Binding-site contacts:
Ligand atom O1B contacts residue PHE338 of chain 1.D at 3.6 Å.
Ligand atom O4' contacts residue LYS220 of chain 1.D at 2.7 Å (salt-bridge).
Ligand atom C3D contacts residue PHE338 of chain 1.D at 3.4 Å (hydrophobic).
Ligand atom O3B contacts residue ALA164 of chain 1.D at 3.6 Å.
Ligand atom O4' contacts residue LEU163 of chain 1.D at 3.2 Å (h-bond).
Ligand atom O4' contacts residue PHE162 of chain 1.D at 3.4 Å.
Ligand atom O2A contacts residue PHE265 of chain 1.D at 3.4 Å.
Ligand atom O4' contacts residue GLU161 of chain 1.D at 2.9 Å (salt-bridge).
Ligand atom O4D contacts residue PHE272 of chain 1.D at 3.5 Å.
Ligand atom C4 contacts residue LYS267 of chain 1.D at 3.6 Å.
Ligand atom O3D contacts residue PHE338 of chain 1.D at 2.8 Å (h-bond).
Ligand atom O3' contacts residue ARG260 of chain 1.C at 3.3 Å (salt-bridge).
Ligand atom O3D contacts residue GLY273 of chain 1.D at 3.1 Å (h-bond).
Ligand atom C5D contacts residue PHE338 of chain 1.D at 3.6 Å (hydrophobic).
Ligand atom N3 contacts residue LYS267 of chain 1.D at 3.0 Å (salt-bridge).
Ligand atom C1' contacts residue PHE277 of chain 1.D at 3.6 Å (hydrophobic).
Ligand atom O2' contacts residue ARG260 of chain 1.C at 2.8 Å (salt-bridge).
Ligand atom C5' contacts residue CYS276 of chain 1.D at 3.6 Å (hydrophobic).
Ligand atom O3A contacts residue LYS339 of chain 1.D at 3.6 Å.
Ligand atom O4 contacts residue PHE265 of chain 1.D at 3.5 Å.
Ligand atom C4' contacts residue LYS220 of chain 1.D at 3.3 Å.
Ligand atom C3' contacts residue PHE162 of chain 1.D at 3.2 Å (hydrophobic).
Ligand atom C5' contacts residue THR131 of chain 1.D at 3.3 Å.
Ligand atom O2B contacts residue GLU165 of chain 1.D at 3.3 Å (salt-bridge).
Ligand atom C4D contacts residue GLY273 of chain 1.D at 3.5 Å.
Ligand atom O2D contacts residue ARG442 of chain 1.D at 2.9 Å (salt-bridge).
Ligand atom O3' contacts residue PHE162 of chain 1.D at 3.0 Å (h-bond).
Ligand atom O1A contacts residue ALA164 of chain 1.D at 3.6 Å.
Ligand atom O2 contacts residue SER269 of chain 1.D at 2.6 Å (h-bond).
Ligand atom O4 contacts residue LYS267 of chain 1.D at 3.1 Å (salt-bridge).
Ligand atom C3' contacts residue LEU163 of chain 1.D at 3.5 Å (hydrophobic).
Ligand atom C5' contacts residue LEU163 of chain 1.D at 3.5 Å (hydrophobic).
Ligand atom O1A contacts residue LYS339 of chain 1.D at 3.1 Å (salt-bridge).
Ligand atom C4' contacts residue LEU163 of chain 1.D at 3.6 Å (hydrophobic).
Ligand atom O4' contacts residue THR131 of chain 1.D at 3.1 Å (h-bond).
Ligand atom O2A contacts residue PHE277 of chain 1.D at 3.4 Å.
Ligand atom O2D contacts residue LYS339 of chain 1.D at 3.6 Å.
Ligand atom O2 contacts residue ARG442 of chain 1.D at 3.5 Å (salt-bridge).
Ligand atom O5' contacts residue CYS276 of chain 1.D at 3.0 Å.
Ligand atom O2B contacts residue PHE338 of chain 1.D at 3.5 Å.

Sequence of chain 1.C:
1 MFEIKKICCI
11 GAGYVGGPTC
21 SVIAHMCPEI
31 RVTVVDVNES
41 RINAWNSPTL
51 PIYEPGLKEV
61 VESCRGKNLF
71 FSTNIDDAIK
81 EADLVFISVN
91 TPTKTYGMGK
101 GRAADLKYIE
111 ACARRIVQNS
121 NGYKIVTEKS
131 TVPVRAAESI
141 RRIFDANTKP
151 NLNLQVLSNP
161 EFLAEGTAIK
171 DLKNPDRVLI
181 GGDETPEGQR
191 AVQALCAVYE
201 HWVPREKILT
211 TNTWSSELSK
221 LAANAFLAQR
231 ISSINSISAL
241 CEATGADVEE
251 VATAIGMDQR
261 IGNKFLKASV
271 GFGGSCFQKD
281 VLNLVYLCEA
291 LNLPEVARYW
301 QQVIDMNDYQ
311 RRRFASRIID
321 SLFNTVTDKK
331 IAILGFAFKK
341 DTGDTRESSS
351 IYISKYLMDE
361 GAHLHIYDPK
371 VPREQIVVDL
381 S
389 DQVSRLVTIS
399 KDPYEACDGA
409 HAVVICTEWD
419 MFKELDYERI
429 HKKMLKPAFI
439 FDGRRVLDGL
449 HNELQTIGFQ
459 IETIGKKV

A small-molecule ligand and the protein it binds are described below.
Small molecule (SMILES): O=c1ccn([C@@H]2O[C@H](CO[P](=O)(O)O[P](=O)(O)O[C@H]3OC[C@@H](O)[C@H](O)[C@H]3O)[C@@H](O)[C@H]2O)c(=O)[nH]1

Sequence of chain 1.D:
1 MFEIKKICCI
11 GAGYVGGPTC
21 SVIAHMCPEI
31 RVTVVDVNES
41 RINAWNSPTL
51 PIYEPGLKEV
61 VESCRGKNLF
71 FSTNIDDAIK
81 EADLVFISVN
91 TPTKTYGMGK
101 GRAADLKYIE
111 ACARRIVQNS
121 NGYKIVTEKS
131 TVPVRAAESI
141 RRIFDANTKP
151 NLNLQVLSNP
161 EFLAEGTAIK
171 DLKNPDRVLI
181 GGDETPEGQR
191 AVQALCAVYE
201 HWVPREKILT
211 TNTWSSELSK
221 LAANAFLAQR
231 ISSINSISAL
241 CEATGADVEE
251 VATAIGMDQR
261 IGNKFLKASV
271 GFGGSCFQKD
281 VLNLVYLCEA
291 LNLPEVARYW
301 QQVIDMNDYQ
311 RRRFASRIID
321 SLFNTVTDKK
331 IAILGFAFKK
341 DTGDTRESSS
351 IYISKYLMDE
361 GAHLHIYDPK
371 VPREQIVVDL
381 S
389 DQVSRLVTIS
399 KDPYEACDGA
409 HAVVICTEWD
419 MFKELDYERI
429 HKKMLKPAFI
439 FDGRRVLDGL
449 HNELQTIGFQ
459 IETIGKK